Binding-site contacts:
Ligand atom C15 contacts residue LYS33 of chain 1.V at 3.6 Å.
Ligand atom C22 contacts residue THR1 of chain 1.V at 2.4 Å.
Ligand atom O6 contacts residue SER129 of chain 1.V at 3.5 Å (h-bond).
Ligand atom O contacts residue ALA49 of chain 1.V at 3.1 Å (h-bond).
Ligand atom C24 contacts residue THR1 of chain 1.V at 1.5 Å.
Ligand atom C23 contacts residue THR1 of chain 1.V at 3.5 Å.
Ligand atom C contacts residue ASP125 of chain 1.W at 3.8 Å.
Ligand atom O contacts residue THR21 of chain 1.V at 3.3 Å (h-bond).
Ligand atom N contacts residue THR1 of chain 1.V at 3.6 Å.
Ligand atom CA contacts residue THR21 of chain 1.V at 3.7 Å.
Ligand atom CA contacts residue THR1 of chain 1.V at 2.3 Å.
Ligand atom O contacts residue ALA46 of chain 1.V at 3.6 Å.
Ligand atom C contacts residue GLY47 of chain 1.V at 3.8 Å.
Ligand atom C14 contacts residue THR1 of chain 1.V at 2.6 Å.
Ligand atom O contacts residue THR1 of chain 1.V at 2.3 Å (h-bond).
Ligand atom N contacts residue ASP125 of chain 1.W at 3.1 Å (salt-bridge).
Ligand atom C24 contacts residue SER129 of chain 1.V at 3.6 Å.
Ligand atom CD2 contacts residue GLY47 of chain 1.V at 3.8 Å.
Ligand atom CD1 contacts residue SER20 of chain 1.V at 3.4 Å.
Ligand atom C15 contacts residue THR1 of chain 1.V at 3.6 Å.
Ligand atom C contacts residue THR1 of chain 1.V at 1.4 Å.
Ligand atom CD2 contacts residue GLN22 of chain 1.V at 3.8 Å.
Ligand atom O6 contacts residue THR1 of chain 1.V at 2.8 Å (h-bond).
Ligand atom C20 contacts residue LYS33 of chain 1.V at 2.4 Å.
Ligand atom C20 contacts residue GLY45 of chain 1.V at 3.6 Å.
Ligand atom CA contacts residue ASP125 of chain 1.W at 3.6 Å.
Ligand atom C16 contacts residue ALA49 of chain 1.V at 3.0 Å (hydrophobic).
Ligand atom O contacts residue GLN22 of chain 1.V at 3.8 Å.
Ligand atom CD1 contacts residue ALA27 of chain 1.V at 3.8 Å (hydrophobic).
Ligand atom CD2 contacts residue ASP125 of chain 1.W at 3.8 Å.
Ligand atom C24 contacts residue GLY168 of chain 1.V at 3.1 Å.
Ligand atom N contacts residue GLY47 of chain 1.V at 3.2 Å (h-bond).
Ligand atom CB contacts residue ASP125 of chain 1.W at 3.3 Å.
Ligand atom O contacts residue GLY47 of chain 1.V at 3.3 Å (h-bond).
Ligand atom N contacts residue THR21 of chain 1.V at 3.0 Å (h-bond).
Ligand atom C23 contacts residue THR21 of chain 1.V at 3.7 Å.
Ligand atom CG contacts residue ASP125 of chain 1.W at 3.7 Å.
Ligand atom CE2 contacts residue THR48 of chain 1.V at 3.8 Å.
Ligand atom CH3 contacts residue GLN22 of chain 1.V at 3.4 Å.
Ligand atom CA contacts residue GLY47 of chain 1.V at 3.5 Å.

Sequence of chain 1.W:
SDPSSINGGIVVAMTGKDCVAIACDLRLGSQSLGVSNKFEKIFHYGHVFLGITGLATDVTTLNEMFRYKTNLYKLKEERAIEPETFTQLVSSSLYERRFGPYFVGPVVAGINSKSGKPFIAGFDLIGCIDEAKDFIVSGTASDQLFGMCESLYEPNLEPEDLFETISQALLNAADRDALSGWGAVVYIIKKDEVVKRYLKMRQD

A small-molecule ligand and the protein it binds are described below.
Small molecule (SMILES): CC(=O)N[C@H]1Cc2ccc([N+](=O)O)c(c2)Oc2ccc(cc2)C[C@@H](C(=O)N[C@@H](CC(C)C)[C@@H](O)C(C)(C)O)NC(=O)[C@H](CC(C)C)NC1=O

Sequence of chain 1.V:
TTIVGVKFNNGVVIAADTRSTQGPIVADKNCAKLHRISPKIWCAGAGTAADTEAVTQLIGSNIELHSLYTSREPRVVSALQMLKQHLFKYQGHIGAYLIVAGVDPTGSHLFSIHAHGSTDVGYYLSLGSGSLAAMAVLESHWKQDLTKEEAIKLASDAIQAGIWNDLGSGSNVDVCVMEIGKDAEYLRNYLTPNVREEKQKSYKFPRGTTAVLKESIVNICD